Binding-site contacts:
Ligand atom O17 contacts residue HIS231 of chain 1.A at 3.0 Å (h-bond).
Ligand atom C1 contacts residue ALA57 of chain 1.A at 3.9 Å (hydrophobic).
Ligand atom C3 contacts residue ARG101 of chain 1.A at 4.1 Å.
Ligand atom O3 contacts residue LEU56 of chain 1.A at 4.1 Å.
Ligand atom C17 contacts residue MET50 of chain 1.A at 4.2 Å (hydrophobic).
Ligand atom O3 contacts residue GLU60 of chain 1.A at 1.8 Å (salt-bridge).
Ligand atom C3 contacts residue LEU94 of chain 1.A at 4.2 Å (hydrophobic).
Ligand atom C2 contacts residue LEU53 of chain 1.A at 3.8 Å (hydrophobic).
Ligand atom O17 contacts residue LEU232 of chain 1.A at 3.6 Å.
Ligand atom C6 contacts residue PHE111 of chain 1.A at 4.2 Å (hydrophobic).
Ligand atom C16 contacts residue GLY228 of chain 1.A at 3.8 Å.
Ligand atom C4 contacts residue PHE111 of chain 1.A at 4.2 Å (hydrophobic).
Ligand atom C15 contacts residue GLY228 of chain 1.A at 4.1 Å.
Ligand atom C4 contacts residue LEU94 of chain 1.A at 3.8 Å (hydrophobic).
Ligand atom C15 contacts residue MET95 of chain 1.A at 4.1 Å (hydrophobic).
Ligand atom C2 contacts residue LEU56 of chain 1.A at 3.7 Å (hydrophobic).
Ligand atom O17 contacts residue GLY228 of chain 1.A at 4.0 Å.
Ligand atom C18 contacts residue GLY228 of chain 1.A at 4.1 Å.
Ligand atom C6 contacts residue LEU98 of chain 1.A at 4.0 Å (hydrophobic).
Ligand atom C15 contacts residue ILE131 of chain 1.A at 4.2 Å (hydrophobic).
Ligand atom C3 contacts residue GLU60 of chain 1.A at 2.7 Å.
Ligand atom C10 contacts residue PHE111 of chain 1.A at 4.0 Å (hydrophobic).
Ligand atom C11 contacts residue LEU53 of chain 1.A at 4.0 Å (hydrophobic).
Ligand atom C1 contacts residue LEU53 of chain 1.A at 3.3 Å (hydrophobic).
Ligand atom C17 contacts residue HIS231 of chain 1.A at 3.6 Å.
Ligand atom C2 contacts residue GLU60 of chain 1.A at 3.1 Å.
Ligand atom C4 contacts residue GLU60 of chain 1.A at 3.9 Å.
Ligand atom C17 contacts residue MET128 of chain 1.A at 4.1 Å (hydrophobic).
Ligand atom C16 contacts residue HIS231 of chain 1.A at 3.6 Å.
Ligand atom C5 contacts residue PHE111 of chain 1.A at 3.9 Å (hydrophobic).
Ligand atom C3 contacts residue PHE111 of chain 1.A at 4.3 Å (hydrophobic).
Ligand atom C7 contacts residue MET95 of chain 1.A at 4.2 Å (hydrophobic).
Ligand atom C8 contacts residue LEU91 of chain 1.A at 4.1 Å (hydrophobic).
Ligand atom C6 contacts residue MET95 of chain 1.A at 3.9 Å (hydrophobic).
Ligand atom C2 contacts residue ALA57 of chain 1.A at 4.0 Å (hydrophobic).
Ligand atom C12 contacts residue LEU53 of chain 1.A at 4.1 Å (hydrophobic).
Ligand atom O17 contacts residue MET50 of chain 1.A at 3.6 Å.
Ligand atom O3 contacts residue ARG101 of chain 1.A at 3.2 Å (salt-bridge).
Ligand atom C7 contacts residue PHE111 of chain 1.A at 4.2 Å (hydrophobic).
Ligand atom C18 contacts residue LEU91 of chain 1.A at 4.1 Å (hydrophobic).

Sequence of chain 1.A:
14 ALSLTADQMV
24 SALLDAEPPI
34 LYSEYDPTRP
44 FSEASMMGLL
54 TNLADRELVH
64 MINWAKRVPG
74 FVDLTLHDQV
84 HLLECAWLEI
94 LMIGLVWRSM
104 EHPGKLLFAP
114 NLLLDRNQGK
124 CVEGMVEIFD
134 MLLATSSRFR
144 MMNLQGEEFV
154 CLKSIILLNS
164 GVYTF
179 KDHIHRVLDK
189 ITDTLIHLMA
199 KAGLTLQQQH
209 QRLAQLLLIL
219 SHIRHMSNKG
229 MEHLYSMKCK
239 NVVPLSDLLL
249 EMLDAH

The protein below binds the small molecule below.
Small molecule (SMILES): C[C@]12CC[C@@H]3c4ccc(O)cc4CC[C@H]3[C@@H]1CC[C@@H]2O